A protein and the small-molecule ligand that binds it are described below.
Small molecule (SMILES): O=C(O)[C@H]1O[C@H](O)[C@H](O)[C@@H](O)[C@H]1O

Binding-site contacts:
Ligand atom O6A contacts residue CA1 of chain 1.I at 4.4 Å.
Ligand atom C5 contacts residue CA1 of chain 1.I at 3.4 Å.
Ligand atom O1 contacts residue GLU169 of chain 1.A at 2.8 Å (salt-bridge).
Ligand atom O6A contacts residue LYS143 of chain 1.A at 3.4 Å (salt-bridge).
Ligand atom O2 contacts residue TRP171 of chain 1.A at 4.0 Å.
Ligand atom C6 contacts residue LYS143 of chain 1.A at 3.3 Å.
Ligand atom O1 contacts residue CA1 of chain 1.I at 4.1 Å.
Ligand atom O4 contacts residue CA1 of chain 1.I at 4.4 Å.
Ligand atom O6B contacts residue CA1 of chain 1.I at 2.3 Å.
Ligand atom C1 contacts residue GLU169 of chain 1.A at 3.2 Å.
Ligand atom O6B contacts residue GLU169 of chain 1.A at 3.9 Å.
Ligand atom C1 contacts residue CA1 of chain 1.I at 3.3 Å.
Ligand atom C6 contacts residue CA1 of chain 1.I at 3.1 Å.
Ligand atom C5 contacts residue GLU169 of chain 1.A at 4.1 Å.
Ligand atom O5 contacts residue CA1 of chain 1.I at 2.3 Å.
Ligand atom C1 contacts residue TRP171 of chain 1.A at 4.5 Å (hydrophobic).
Ligand atom O1 contacts residue TRP171 of chain 1.A at 3.6 Å.
Ligand atom C6 contacts residue GLU169 of chain 1.A at 4.4 Å.
Ligand atom C5 contacts residue LYS143 of chain 1.A at 4.3 Å.
Ligand atom O5 contacts residue GLU169 of chain 1.A at 3.0 Å (salt-bridge).
Ligand atom O6B contacts residue LYS143 of chain 1.A at 3.2 Å (salt-bridge).

Sequence of chain 1.A:
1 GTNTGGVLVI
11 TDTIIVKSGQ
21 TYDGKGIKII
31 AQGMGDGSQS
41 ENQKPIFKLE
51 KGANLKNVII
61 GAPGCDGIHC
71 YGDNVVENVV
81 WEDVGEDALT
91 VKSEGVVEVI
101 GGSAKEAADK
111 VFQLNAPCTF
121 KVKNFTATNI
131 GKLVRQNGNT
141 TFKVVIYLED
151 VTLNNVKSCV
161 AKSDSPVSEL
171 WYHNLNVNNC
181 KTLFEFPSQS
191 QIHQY